Sequence of chain 1.A:
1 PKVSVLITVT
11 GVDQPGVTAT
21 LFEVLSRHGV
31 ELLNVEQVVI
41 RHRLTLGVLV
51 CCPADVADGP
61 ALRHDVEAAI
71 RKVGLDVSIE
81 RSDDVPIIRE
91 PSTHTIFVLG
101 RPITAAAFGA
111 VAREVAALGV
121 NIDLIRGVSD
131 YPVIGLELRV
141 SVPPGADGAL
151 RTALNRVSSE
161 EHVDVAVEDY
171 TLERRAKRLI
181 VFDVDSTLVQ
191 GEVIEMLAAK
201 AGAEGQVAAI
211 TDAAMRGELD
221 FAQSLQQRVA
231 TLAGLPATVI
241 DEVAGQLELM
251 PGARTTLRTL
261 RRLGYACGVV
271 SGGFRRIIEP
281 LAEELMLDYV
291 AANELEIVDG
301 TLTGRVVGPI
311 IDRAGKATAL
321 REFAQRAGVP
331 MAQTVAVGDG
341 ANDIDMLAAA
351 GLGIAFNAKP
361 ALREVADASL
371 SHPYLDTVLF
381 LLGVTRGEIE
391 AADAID

Sequence of chain 2.A:
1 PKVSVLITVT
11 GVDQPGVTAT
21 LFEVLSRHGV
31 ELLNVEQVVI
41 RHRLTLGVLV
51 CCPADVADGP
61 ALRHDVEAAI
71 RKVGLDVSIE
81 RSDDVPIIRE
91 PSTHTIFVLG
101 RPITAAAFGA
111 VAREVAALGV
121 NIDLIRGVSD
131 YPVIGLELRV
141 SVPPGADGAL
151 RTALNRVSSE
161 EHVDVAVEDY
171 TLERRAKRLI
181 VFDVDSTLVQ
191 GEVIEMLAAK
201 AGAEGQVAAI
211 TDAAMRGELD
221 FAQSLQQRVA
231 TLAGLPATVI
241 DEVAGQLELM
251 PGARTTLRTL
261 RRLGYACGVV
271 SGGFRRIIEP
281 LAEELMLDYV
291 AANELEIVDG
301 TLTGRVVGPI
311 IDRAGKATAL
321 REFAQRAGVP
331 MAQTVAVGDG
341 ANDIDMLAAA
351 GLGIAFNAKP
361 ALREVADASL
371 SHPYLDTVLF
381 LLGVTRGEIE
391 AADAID

Binding-site contacts:
Ligand atom C contacts residue ASN121 of chain 1.A at 4.2 Å.
Ligand atom OXT contacts residue ILE122 of chain 1.A at 3.4 Å.
Ligand atom OG contacts residue GLY16 of chain 2.A at 3.4 Å (h-bond).
Ligand atom CA contacts residue ASP13 of chain 2.A at 3.7 Å.
Ligand atom OXT contacts residue THR18 of chain 2.A at 3.7 Å.
Ligand atom CB contacts residue GLN14 of chain 2.A at 3.4 Å.
Ligand atom CB contacts residue ASP13 of chain 2.A at 3.4 Å.
Ligand atom O contacts residue ILE122 of chain 1.A at 3.1 Å (h-bond).
Ligand atom O contacts residue VAL120 of chain 1.A at 4.2 Å.
Ligand atom C contacts residue ILE122 of chain 1.A at 3.8 Å (hydrophobic).
Ligand atom OXT contacts residue GLN37 of chain 2.A at 4.1 Å.
Ligand atom CB contacts residue THR18 of chain 2.A at 3.9 Å.
Ligand atom CB contacts residue VAL17 of chain 2.A at 4.4 Å (hydrophobic).
Ligand atom O contacts residue ASN121 of chain 1.A at 3.3 Å (h-bond).
Ligand atom N contacts residue GLN37 of chain 2.A at 4.3 Å.
Ligand atom N contacts residue ASP13 of chain 2.A at 3.2 Å (salt-bridge).
Ligand atom CB contacts residue GLY16 of chain 2.A at 4.5 Å.
Ligand atom CB contacts residue GLN37 of chain 2.A at 4.2 Å.
Ligand atom OG contacts residue ASP13 of chain 2.A at 4.5 Å.
Ligand atom OG contacts residue PRO15 of chain 2.A at 4.1 Å.
Ligand atom N contacts residue ILE122 of chain 1.A at 3.6 Å.
Ligand atom CA contacts residue GLN14 of chain 2.A at 4.1 Å.
Ligand atom N contacts residue VAL39 of chain 2.A at 3.9 Å.
Ligand atom OG contacts residue VAL17 of chain 2.A at 3.3 Å (h-bond).
Ligand atom OG contacts residue THR18 of chain 2.A at 3.5 Å (h-bond).
Ligand atom CA contacts residue ASN121 of chain 1.A at 4.4 Å.
Ligand atom N contacts residue ASN121 of chain 1.A at 4.2 Å.
Ligand atom OG contacts residue GLN14 of chain 2.A at 3.4 Å (h-bond).

The protein below binds the small molecule below.
Small molecule (SMILES): N[C@@H](CO)C(=O)O